A protein and the small-molecule ligand that binds it are described below.
Small molecule (SMILES): Oc1cccc(-c2ccccc2)c1O

Sequence of chain 6.A:
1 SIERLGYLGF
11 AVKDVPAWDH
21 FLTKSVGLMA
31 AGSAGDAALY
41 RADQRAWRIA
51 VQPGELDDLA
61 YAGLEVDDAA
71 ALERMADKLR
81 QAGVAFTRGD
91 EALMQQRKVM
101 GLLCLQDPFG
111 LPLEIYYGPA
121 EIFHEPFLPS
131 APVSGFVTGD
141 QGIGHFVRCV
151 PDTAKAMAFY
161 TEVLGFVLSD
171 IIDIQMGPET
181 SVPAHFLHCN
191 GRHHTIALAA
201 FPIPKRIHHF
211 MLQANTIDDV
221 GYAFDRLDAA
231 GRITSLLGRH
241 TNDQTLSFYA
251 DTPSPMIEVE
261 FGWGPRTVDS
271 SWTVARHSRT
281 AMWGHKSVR

Binding-site contacts:
Ligand atom OK2 contacts residue HIS209 of chain 6.A at 3.0 Å.
Ligand atom CK6 contacts residue HIS240 of chain 6.A at 3.5 Å.
Ligand atom CK2 contacts residue TYR249 of chain 6.A at 3.7 Å (hydrophobic).
Ligand atom CK3 contacts residue FE1 of chain 6.B at 3.0 Å.
Ligand atom CKC contacts residue THR280 of chain 6.A at 3.9 Å.
Ligand atom CK4 contacts residue HIS194 of chain 6.A at 3.6 Å.
Ligand atom CK4 contacts residue HIS240 of chain 6.A at 3.3 Å.
Ligand atom CK5 contacts residue PHE186 of chain 6.A at 3.8 Å (hydrophobic).
Ligand atom CK1 contacts residue HIS240 of chain 6.A at 3.8 Å.
Ligand atom CKA contacts residue PHE201 of chain 6.A at 3.9 Å (hydrophobic).
Ligand atom OK2 contacts residue TYR249 of chain 6.A at 2.8 Å (h-bond).
Ligand atom CK1 contacts residue ILE172 of chain 6.A at 3.9 Å (hydrophobic).
Ligand atom OK1 contacts residue HIS240 of chain 6.A at 3.4 Å (h-bond).
Ligand atom CK6 contacts residue ILE172 of chain 6.A at 3.5 Å (hydrophobic).
Ligand atom OK1 contacts residue FE1 of chain 6.B at 2.8 Å.
Ligand atom CK2 contacts residue HIS240 of chain 6.A at 3.7 Å.
Ligand atom CK1 contacts residue PHE186 of chain 6.A at 3.3 Å (hydrophobic).
Ligand atom CK2 contacts residue PHE186 of chain 6.A at 3.9 Å (hydrophobic).
Ligand atom CK9 contacts residue PHE201 of chain 6.A at 3.7 Å (hydrophobic).
Ligand atom CK5 contacts residue ASN242 of chain 6.A at 3.2 Å.
Ligand atom CK3 contacts residue HIS240 of chain 6.A at 3.5 Å.
Ligand atom CK4 contacts residue FE1 of chain 6.B at 3.3 Å.
Ligand atom OK2 contacts residue HIS240 of chain 6.A at 4.0 Å.
Ligand atom CK5 contacts residue HIS194 of chain 6.A at 3.8 Å.
Ligand atom OK2 contacts residue FE1 of chain 6.B at 1.9 Å.
Ligand atom OK1 contacts residue HIS194 of chain 6.A at 3.2 Å (h-bond).
Ligand atom OK1 contacts residue GLU260 of chain 6.A at 3.6 Å (salt-bridge).
Ligand atom CK8 contacts residue HIS209 of chain 6.A at 4.0 Å.
Ligand atom CKC contacts residue TYR249 of chain 6.A at 3.5 Å (hydrophobic).
Ligand atom CK5 contacts residue HIS240 of chain 6.A at 3.4 Å.
Ligand atom CKA contacts residue HIS208 of chain 6.A at 3.6 Å.
Ligand atom OK1 contacts residue ASP243 of chain 6.A at 3.3 Å (salt-bridge).
Ligand atom OK1 contacts residue HIS145 of chain 6.A at 3.5 Å.
Ligand atom CK6 contacts residue ASN242 of chain 6.A at 3.2 Å.
Ligand atom OK2 contacts residue GLU260 of chain 6.A at 3.3 Å (salt-bridge).
Ligand atom CK6 contacts residue PHE186 of chain 6.A at 3.5 Å (hydrophobic).
Ligand atom CK8 contacts residue VAL147 of chain 6.A at 3.8 Å (hydrophobic).
Ligand atom CK1 contacts residue THR280 of chain 6.A at 3.8 Å.
Ligand atom CK3 contacts residue TYR249 of chain 6.A at 3.3 Å (hydrophobic).
Ligand atom CK7 contacts residue TYR249 of chain 6.A at 3.8 Å (hydrophobic).